Binding-site contacts:
Ligand atom O7 contacts residue ASN68 of chain 2.A at 3.0 Å (h-bond).
Ligand atom C7 contacts residue ASN68 of chain 2.A at 3.3 Å.
Ligand atom C8 contacts residue ASN68 of chain 2.A at 3.5 Å.
Ligand atom C3 contacts residue ASN68 of chain 2.A at 3.8 Å.
Ligand atom C2 contacts residue ASN68 of chain 2.A at 2.4 Å.
Ligand atom C5 contacts residue ASN68 of chain 2.A at 3.7 Å.
Ligand atom C4 contacts residue ASN68 of chain 2.A at 4.2 Å.
Ligand atom C1 contacts residue THR70 of chain 2.A at 4.0 Å.
Ligand atom C2 contacts residue THR70 of chain 2.A at 4.4 Å.
Ligand atom N2 contacts residue ASN68 of chain 2.A at 2.9 Å (h-bond).
Ligand atom N2 contacts residue THR70 of chain 2.A at 3.9 Å.
Ligand atom C1 contacts residue ASN68 of chain 2.A at 1.4 Å.
Ligand atom O7 contacts residue HIS67 of chain 2.A at 3.8 Å.
Ligand atom O5 contacts residue ASN68 of chain 2.A at 2.4 Å (h-bond).

Sequence of chain 2.A:
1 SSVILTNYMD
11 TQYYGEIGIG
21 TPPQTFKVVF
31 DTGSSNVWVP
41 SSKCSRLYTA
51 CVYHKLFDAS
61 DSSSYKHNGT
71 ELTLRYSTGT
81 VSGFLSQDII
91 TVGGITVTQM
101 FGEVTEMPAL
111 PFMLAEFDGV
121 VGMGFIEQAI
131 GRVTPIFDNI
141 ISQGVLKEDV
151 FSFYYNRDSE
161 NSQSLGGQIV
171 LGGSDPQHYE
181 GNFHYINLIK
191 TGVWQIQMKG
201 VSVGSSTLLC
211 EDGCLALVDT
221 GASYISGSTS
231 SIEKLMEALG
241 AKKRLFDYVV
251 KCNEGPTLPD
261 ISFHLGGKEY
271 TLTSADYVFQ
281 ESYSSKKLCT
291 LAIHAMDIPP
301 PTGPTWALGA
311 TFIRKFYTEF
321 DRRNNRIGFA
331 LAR

This protein binds this small molecule.
Small molecule (SMILES): CC(=O)N[C@@H]1[C@@H](O)[C@H](O)[C@@H](CO)O[C@H]1O